Sequence of chain 2.A:
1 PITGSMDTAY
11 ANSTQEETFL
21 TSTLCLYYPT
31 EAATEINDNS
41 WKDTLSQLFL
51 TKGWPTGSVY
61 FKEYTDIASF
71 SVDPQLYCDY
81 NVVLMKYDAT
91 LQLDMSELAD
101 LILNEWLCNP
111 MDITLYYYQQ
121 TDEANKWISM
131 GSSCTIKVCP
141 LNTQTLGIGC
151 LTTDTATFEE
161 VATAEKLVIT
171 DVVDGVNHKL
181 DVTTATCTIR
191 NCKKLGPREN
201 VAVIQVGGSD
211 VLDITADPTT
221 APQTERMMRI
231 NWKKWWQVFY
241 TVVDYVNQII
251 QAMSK

Binding-site contacts:
Ligand atom N2 contacts residue ASN12 of chain 2.A at 4.0 Å.
Ligand atom O7 contacts residue ASN12 of chain 2.A at 4.2 Å.
Ligand atom C2 contacts residue ASN12 of chain 2.A at 3.5 Å.
Ligand atom C7 contacts residue ASN12 of chain 2.A at 4.3 Å.
Ligand atom O5 contacts residue ASN12 of chain 2.A at 2.6 Å (h-bond).
Ligand atom C5 contacts residue ASN12 of chain 2.A at 3.9 Å.
Ligand atom C1 contacts residue ASN12 of chain 2.A at 2.1 Å.

This protein binds this small molecule.
Small molecule (SMILES): CC(=O)N[C@H]1[C@H](O[C@H]2[C@H](O)[C@@H](NC(C)=O)CO[C@@H]2CO)O[C@H](CO)[C@@H](O)[C@@H]1O